A small-molecule ligand and the protein it binds are described below.
Small molecule (SMILES): CC(C)CCC[C@@H](C)[C@H]1CC[C@H]2[C@@H]3CC=C4C[C@@H](O)CC[C@]4(C)[C@H]3CC[C@]12C

Binding-site contacts:
Ligand atom C27 contacts residue MET206 of chain 1.E at 3.8 Å (hydrophobic).
Ligand atom C19 contacts residue CLR1 of chain 1.I at 4.0 Å.
Ligand atom C11 contacts residue CLR1 of chain 1.I at 4.3 Å.
Ligand atom C24 contacts residue PLM1 of chain 1.L at 4.4 Å.
Ligand atom C26 contacts residue MET206 of chain 1.E at 3.5 Å (hydrophobic).
Ligand atom C25 contacts residue MET206 of chain 1.E at 4.3 Å (hydrophobic).
Ligand atom C18 contacts residue VAL180 of chain 1.E at 4.4 Å (hydrophobic).
Ligand atom C25 contacts residue VAL209 of chain 1.E at 4.5 Å (hydrophobic).
Ligand atom C16 contacts residue PLM1 of chain 1.L at 3.9 Å.
Ligand atom C27 contacts residue VAL209 of chain 1.E at 3.8 Å (hydrophobic).
Ligand atom C27 contacts residue LEU205 of chain 1.E at 3.7 Å (hydrophobic).
Ligand atom C18 contacts residue VAL202 of chain 1.E at 4.3 Å (hydrophobic).
Ligand atom C21 contacts residue VAL202 of chain 1.E at 4.4 Å (hydrophobic).
Ligand atom C7 contacts residue PLM1 of chain 1.L at 4.2 Å.
Ligand atom C6 contacts residue ALA184 of chain 1.E at 4.3 Å (hydrophobic).
Ligand atom C6 contacts residue PLM1 of chain 1.L at 4.2 Å.
Ligand atom C12 contacts residue CLR1 of chain 1.I at 4.4 Å.
Ligand atom C15 contacts residue PLM1 of chain 1.L at 3.8 Å.

Sequence of chain 1.E:
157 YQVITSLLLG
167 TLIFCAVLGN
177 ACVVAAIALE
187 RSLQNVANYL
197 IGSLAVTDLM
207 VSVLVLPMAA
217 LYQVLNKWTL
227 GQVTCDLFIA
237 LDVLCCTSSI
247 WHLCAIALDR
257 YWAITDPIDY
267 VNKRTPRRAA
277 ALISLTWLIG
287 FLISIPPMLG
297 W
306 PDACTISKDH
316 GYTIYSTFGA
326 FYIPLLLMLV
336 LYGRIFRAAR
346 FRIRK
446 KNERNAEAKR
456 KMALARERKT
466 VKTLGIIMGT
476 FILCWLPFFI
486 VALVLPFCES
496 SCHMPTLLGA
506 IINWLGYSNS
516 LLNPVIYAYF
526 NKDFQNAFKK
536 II